This protein binds this small molecule.
Small molecule (SMILES): CCc1nc(N)nc(N)c1C#C[C@H](C)c1cc(OC)cc(-c2ccc(C(=O)O)cc2)c1

Sequence of chain 1.D:
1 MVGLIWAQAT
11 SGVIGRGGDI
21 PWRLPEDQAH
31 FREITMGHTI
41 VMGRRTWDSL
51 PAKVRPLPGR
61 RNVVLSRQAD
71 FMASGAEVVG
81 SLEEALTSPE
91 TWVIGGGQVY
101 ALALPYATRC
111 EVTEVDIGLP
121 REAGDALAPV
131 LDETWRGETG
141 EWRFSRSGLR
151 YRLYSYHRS

Binding-site contacts:
Ligand atom CBC contacts residue LEU50 of chain 1.D at 3.7 Å (hydrophobic).
Ligand atom CAY contacts residue SER49 of chain 1.D at 3.7 Å.
Ligand atom NAH contacts residue ILE94 of chain 1.D at 3.1 Å (h-bond).
Ligand atom C4 contacts residue ASP27 of chain 1.D at 3.5 Å.
Ligand atom NAG contacts residue THR113 of chain 1.D at 3.8 Å.
Ligand atom OBB contacts residue ARG60 of chain 1.D at 3.1 Å (salt-bridge).
Ligand atom CAT contacts residue PHE31 of chain 1.D at 3.5 Å (hydrophobic).
Ligand atom C5 contacts residue PHE31 of chain 1.D at 3.7 Å (hydrophobic).
Ligand atom C6 contacts residue ILE5 of chain 1.D at 3.7 Å (hydrophobic).
Ligand atom CAU contacts residue LEU57 of chain 1.D at 3.6 Å (hydrophobic).
Ligand atom N1 contacts residue TRP6 of chain 1.D at 3.3 Å.
Ligand atom NAG contacts residue ALA7 of chain 1.D at 3.7 Å.
Ligand atom CAV contacts residue GLN28 of chain 1.D at 3.5 Å.
Ligand atom CAI contacts residue NDP1 of chain 1.K at 3.6 Å.
Ligand atom CAS contacts residue PHE31 of chain 1.D at 3.5 Å (hydrophobic).
Ligand atom NAH contacts residue NDP1 of chain 1.K at 3.7 Å.
Ligand atom CAJ contacts residue NDP1 of chain 1.K at 3.6 Å.
Ligand atom NAH contacts residue PHE31 of chain 1.D at 3.5 Å.
Ligand atom N1 contacts residue ILE5 of chain 1.D at 3.5 Å (h-bond).
Ligand atom CBE contacts residue ASP27 of chain 1.D at 3.5 Å.
Ligand atom CAY contacts residue ASP19 of chain 1.D at 3.6 Å.
Ligand atom NAG contacts residue TRP6 of chain 1.D at 3.5 Å.
Ligand atom NAH contacts residue ILE5 of chain 1.D at 2.9 Å (h-bond).
Ligand atom C5 contacts residue NDP1 of chain 1.K at 3.6 Å.
Ligand atom N3 contacts residue ASP27 of chain 1.D at 2.6 Å (salt-bridge).
Ligand atom C2 contacts residue ALA7 of chain 1.D at 3.7 Å (hydrophobic).
Ligand atom OBB contacts residue ARG32 of chain 1.D at 3.4 Å.
Ligand atom CAW contacts residue VAL54 of chain 1.D at 3.7 Å (hydrophobic).
Ligand atom C6 contacts residue PHE31 of chain 1.D at 3.4 Å (hydrophobic).
Ligand atom CBD contacts residue ASP27 of chain 1.D at 3.5 Å.
Ligand atom CAM contacts residue LEU50 of chain 1.D at 3.7 Å (hydrophobic).
Ligand atom CBC contacts residue THR46 of chain 1.D at 3.5 Å.
Ligand atom CAT contacts residue LEU57 of chain 1.D at 3.7 Å (hydrophobic).
Ligand atom NAH contacts residue TYR100 of chain 1.D at 3.4 Å (h-bond).
Ligand atom C2 contacts residue ASP27 of chain 1.D at 3.5 Å.
Ligand atom CAV contacts residue LEU57 of chain 1.D at 3.7 Å (hydrophobic).
Ligand atom NAG contacts residue ASP27 of chain 1.D at 2.9 Å (salt-bridge).
Ligand atom C2 contacts residue TRP6 of chain 1.D at 3.7 Å (hydrophobic).
Ligand atom N1 contacts residue PHE31 of chain 1.D at 3.5 Å.
Ligand atom C6 contacts residue NDP1 of chain 1.K at 3.4 Å.